Binding-site contacts:
Ligand atom C5 contacts residue ASN308 of chain 1.I at 3.7 Å.
Ligand atom C1 contacts residue ASN308 of chain 1.I at 1.5 Å.
Ligand atom O5 contacts residue ASN308 of chain 1.I at 2.5 Å (h-bond).
Ligand atom C3 contacts residue ASN308 of chain 1.I at 3.8 Å.
Ligand atom O6 contacts residue THR363 of chain 1.I at 3.0 Å (h-bond).
Ligand atom C4 contacts residue TRP364 of chain 1.I at 4.3 Å (hydrophobic).
Ligand atom O7 contacts residue ASN308 of chain 1.I at 3.7 Å.
Ligand atom C2 contacts residue ASN308 of chain 1.I at 2.4 Å.
Ligand atom C6 contacts residue SER362 of chain 1.I at 4.5 Å.
Ligand atom O5 contacts residue TRP364 of chain 1.I at 4.2 Å.
Ligand atom C6 contacts residue TRP364 of chain 1.I at 4.3 Å (hydrophobic).
Ligand atom C7 contacts residue ASN308 of chain 1.I at 3.7 Å.
Ligand atom C6 contacts residue THR363 of chain 1.I at 3.8 Å.
Ligand atom C4 contacts residue ASN308 of chain 1.I at 4.2 Å.
Ligand atom N2 contacts residue ASN308 of chain 1.I at 2.8 Å (h-bond).
Ligand atom O6 contacts residue TRP364 of chain 1.I at 4.5 Å.
Ligand atom C8 contacts residue ASN308 of chain 1.I at 4.3 Å.

Sequence of chain 1.I:
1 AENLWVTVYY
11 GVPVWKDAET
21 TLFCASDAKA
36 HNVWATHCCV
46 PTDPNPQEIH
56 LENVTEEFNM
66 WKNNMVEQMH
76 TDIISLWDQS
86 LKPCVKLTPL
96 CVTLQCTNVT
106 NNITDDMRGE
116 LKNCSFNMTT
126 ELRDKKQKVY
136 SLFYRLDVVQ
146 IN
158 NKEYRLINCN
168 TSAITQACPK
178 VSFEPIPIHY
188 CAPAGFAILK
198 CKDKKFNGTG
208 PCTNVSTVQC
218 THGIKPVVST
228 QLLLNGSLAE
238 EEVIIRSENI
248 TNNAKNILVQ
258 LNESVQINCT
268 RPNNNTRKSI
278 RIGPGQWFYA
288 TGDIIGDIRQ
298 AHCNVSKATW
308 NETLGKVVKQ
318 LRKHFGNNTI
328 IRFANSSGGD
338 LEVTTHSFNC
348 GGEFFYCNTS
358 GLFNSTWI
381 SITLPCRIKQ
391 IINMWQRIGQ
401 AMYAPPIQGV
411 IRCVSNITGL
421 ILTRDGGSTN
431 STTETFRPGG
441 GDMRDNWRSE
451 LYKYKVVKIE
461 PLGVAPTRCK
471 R

This small molecule binds to this protein.
Small molecule (SMILES): CC(=O)N[C@@H]1[C@@H](O)[C@H](O)[C@@H](CO)O[C@H]1O